The protein below binds the small molecule below.
Small molecule (SMILES): O=C1CCCN1

Binding-site contacts:
Ligand atom OAA contacts residue PHE78 of chain 1.C at 4.1 Å.
Ligand atom CAF contacts residue TRP86 of chain 1.C at 3.8 Å (hydrophobic).
Ligand atom NAE contacts residue SER79 of chain 1.C at 3.7 Å.
Ligand atom NAE contacts residue TRP80 of chain 1.C at 3.8 Å.
Ligand atom CAF contacts residue PHE78 of chain 1.C at 3.8 Å (hydrophobic).
Ligand atom OAA contacts residue TRP86 of chain 1.C at 4.0 Å.
Ligand atom NAE contacts residue GLU77 of chain 1.C at 4.4 Å.
Ligand atom CAC contacts residue GLU77 of chain 1.C at 4.3 Å.
Ligand atom CAB contacts residue TRP80 of chain 1.C at 4.2 Å (hydrophobic).
Ligand atom CAF contacts residue SER79 of chain 1.C at 4.0 Å.
Ligand atom NAE contacts residue PHE78 of chain 1.C at 2.7 Å (h-bond).
Ligand atom CAC contacts residue PHE78 of chain 1.C at 3.5 Å (hydrophobic).
Ligand atom CAD contacts residue TRP100 of chain 1.C at 3.4 Å (hydrophobic).
Ligand atom CAF contacts residue TRP80 of chain 1.C at 3.3 Å (hydrophobic).
Ligand atom OAA contacts residue TRP80 of chain 1.C at 3.0 Å (h-bond).
Ligand atom CAD contacts residue TRP80 of chain 1.C at 3.7 Å (hydrophobic).
Ligand atom CAD contacts residue TYR102 of chain 1.C at 3.4 Å (hydrophobic).
Ligand atom OAA contacts residue SER79 of chain 1.C at 3.7 Å.
Ligand atom CAC contacts residue TRP86 of chain 1.C at 4.0 Å (hydrophobic).
Ligand atom CAB contacts residue TRP100 of chain 1.C at 3.5 Å (hydrophobic).
Ligand atom CAB contacts residue TRP86 of chain 1.C at 4.1 Å (hydrophobic).
Ligand atom NAE contacts residue TRP86 of chain 1.C at 3.9 Å.
Ligand atom CAF contacts residue TYR102 of chain 1.C at 3.2 Å (hydrophobic).
Ligand atom OAA contacts residue TYR102 of chain 1.C at 2.5 Å (h-bond).
Ligand atom CAD contacts residue TRP86 of chain 1.C at 4.0 Å (hydrophobic).
Ligand atom CAC contacts residue TRP80 of chain 1.C at 4.5 Å (hydrophobic).

Sequence of chain 1.C:
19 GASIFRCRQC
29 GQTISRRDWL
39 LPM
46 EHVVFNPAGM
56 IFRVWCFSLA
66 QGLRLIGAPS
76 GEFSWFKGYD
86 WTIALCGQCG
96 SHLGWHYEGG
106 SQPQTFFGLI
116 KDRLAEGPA